Sequence of chain 1.B:
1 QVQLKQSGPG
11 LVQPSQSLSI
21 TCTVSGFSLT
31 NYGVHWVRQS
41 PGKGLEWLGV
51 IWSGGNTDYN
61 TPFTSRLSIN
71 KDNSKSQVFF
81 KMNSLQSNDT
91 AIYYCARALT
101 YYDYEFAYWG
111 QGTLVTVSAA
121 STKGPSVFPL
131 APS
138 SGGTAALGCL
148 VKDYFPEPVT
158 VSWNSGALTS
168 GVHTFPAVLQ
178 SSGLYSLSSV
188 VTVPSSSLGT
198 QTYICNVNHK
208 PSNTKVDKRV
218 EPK

Binding-site contacts:
Ligand atom CD1 contacts residue GLN39 of chain 1.B at 3.6 Å.
Ligand atom CA contacts residue ASN41 of chain 1.A at 3.4 Å.
Ligand atom CZ contacts residue GLN39 of chain 1.B at 3.3 Å.
Ligand atom CD1 contacts residue ALA100 of chain 1.A at 3.6 Å (hydrophobic).
Ligand atom CG contacts residue ILE92 of chain 1.B at 3.5 Å (hydrophobic).
Ligand atom CA contacts residue ASP85 of chain 1.A at 3.3 Å.
Ligand atom CZ contacts residue GLN111 of chain 1.B at 3.1 Å.
Ligand atom NE contacts residue ASP85 of chain 1.A at 2.8 Å (salt-bridge).
Ligand atom CG contacts residue TYR87 of chain 1.A at 3.5 Å (hydrophobic).
Ligand atom NH2 contacts residue GLN111 of chain 1.B at 2.7 Å (h-bond).
Ligand atom NH1 contacts residue GLN111 of chain 1.B at 2.8 Å (h-bond).
Ligand atom CZ contacts residue ASP85 of chain 1.A at 3.5 Å.
Ligand atom O contacts residue ASN41 of chain 1.A at 2.7 Å (h-bond).
Ligand atom CB contacts residue SER40 of chain 1.B at 3.6 Å.
Ligand atom OE1 contacts residue PRO41 of chain 1.B at 3.5 Å (h-bond).
Ligand atom CD contacts residue PRO41 of chain 1.B at 3.5 Å (hydrophobic).
Ligand atom C contacts residue ASN41 of chain 1.A at 3.4 Å.
Ligand atom CD2 contacts residue TYR87 of chain 1.A at 3.5 Å (hydrophobic).
Ligand atom CE1 contacts residue GLN39 of chain 1.B at 3.3 Å.
Ligand atom CG contacts residue ASP85 of chain 1.A at 3.5 Å.
Ligand atom O contacts residue PRO41 of chain 1.B at 3.4 Å.
Ligand atom O contacts residue ASN41 of chain 1.A at 3.2 Å (h-bond).
Ligand atom O contacts residue LYS103 of chain 1.A at 3.6 Å.
Ligand atom NE contacts residue ILE92 of chain 1.B at 3.4 Å.
Ligand atom CD contacts residue GLY42 of chain 1.A at 3.2 Å.
Ligand atom C contacts residue ASP85 of chain 1.A at 3.5 Å.
Ligand atom CD1 contacts residue THR90 of chain 1.B at 3.6 Å.
Ligand atom NH1 contacts residue SER43 of chain 1.A at 3.4 Å (h-bond).
Ligand atom CE2 contacts residue GLN39 of chain 1.B at 3.6 Å.
Ligand atom NH2 contacts residue ALA84 of chain 1.A at 3.3 Å.
Ligand atom O contacts residue THR40 of chain 1.A at 3.7 Å.
Ligand atom NH2 contacts residue ASP85 of chain 1.A at 2.9 Å (salt-bridge).
Ligand atom CB contacts residue GLU154 of chain 1.B at 3.4 Å.
Ligand atom CD contacts residue ASP85 of chain 1.A at 3.5 Å.
Ligand atom NH1 contacts residue GLY42 of chain 1.A at 3.3 Å (h-bond).
Ligand atom N contacts residue ASP85 of chain 1.A at 2.8 Å (salt-bridge).
Ligand atom O contacts residue GLN38 of chain 1.A at 3.4 Å.
Ligand atom NH1 contacts residue THR40 of chain 1.A at 3.2 Å (h-bond).
Ligand atom CG contacts residue PRO41 of chain 1.B at 3.5 Å (hydrophobic).
Ligand atom OG contacts residue GLU154 of chain 1.B at 3.0 Å (salt-bridge).

Sequence of chain 1.A:
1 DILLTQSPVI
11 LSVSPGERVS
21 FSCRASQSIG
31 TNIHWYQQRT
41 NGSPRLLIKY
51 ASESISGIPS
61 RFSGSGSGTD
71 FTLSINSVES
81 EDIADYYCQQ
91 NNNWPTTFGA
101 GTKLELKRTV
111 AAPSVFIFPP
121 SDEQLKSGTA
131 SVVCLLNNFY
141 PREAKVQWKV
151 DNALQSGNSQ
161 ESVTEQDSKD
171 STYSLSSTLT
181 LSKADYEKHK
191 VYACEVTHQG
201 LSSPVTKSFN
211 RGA

This small molecule binds to this protein.
Small molecule (SMILES): CC(C)C[C@@H]1NC(=O)[C@H](CCCN=C(N)N)NC(=O)[C@H](CCCN=C(N)N)NC(=O)[C@H]([C@@H](C)O)NC(=O)[C@H](CO)NC(=O)[C@H](CC(C)C)NC(=O)[C@H](CC(=O)O)NC(=O)[C@H](Cc2ccccc2)NC(=O)[C@H](CCC(N)=O)NC(=O)CNC(=O)CNC(=O)[C@H](CCCCN)NC1=O